Binding-site contacts:
Ligand atom C4 contacts residue ASN296 of chain 1.C at 4.1 Å.
Ligand atom C5 contacts residue ASN296 of chain 1.C at 3.6 Å.
Ligand atom N2 contacts residue ASN296 of chain 1.C at 3.0 Å (h-bond).
Ligand atom C2 contacts residue ASN296 of chain 1.C at 2.5 Å.
Ligand atom C1 contacts residue ASN296 of chain 1.C at 1.4 Å.
Ligand atom C7 contacts residue ASN296 of chain 1.C at 3.4 Å.
Ligand atom O7 contacts residue ASN296 of chain 1.C at 3.3 Å (h-bond).
Ligand atom C3 contacts residue ASN296 of chain 1.C at 3.8 Å.
Ligand atom O5 contacts residue ASN296 of chain 1.C at 2.3 Å (h-bond).

Sequence of chain 1.C:
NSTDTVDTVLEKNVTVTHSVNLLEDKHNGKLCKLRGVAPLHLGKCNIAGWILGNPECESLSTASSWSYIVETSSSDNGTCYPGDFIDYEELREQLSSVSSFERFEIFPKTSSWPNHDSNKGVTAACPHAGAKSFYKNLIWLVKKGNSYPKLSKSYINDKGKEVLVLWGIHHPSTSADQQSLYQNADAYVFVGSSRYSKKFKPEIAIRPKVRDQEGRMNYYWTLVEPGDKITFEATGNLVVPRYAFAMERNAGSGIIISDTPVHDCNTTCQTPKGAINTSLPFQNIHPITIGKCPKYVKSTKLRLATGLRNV

A small-molecule ligand and the protein it binds are described below.
Small molecule (SMILES): CC(=O)N[C@@H]1[C@@H](O)[C@H](O)[C@@H](CO)O[C@H]1O